Sequence of chain 1.W:
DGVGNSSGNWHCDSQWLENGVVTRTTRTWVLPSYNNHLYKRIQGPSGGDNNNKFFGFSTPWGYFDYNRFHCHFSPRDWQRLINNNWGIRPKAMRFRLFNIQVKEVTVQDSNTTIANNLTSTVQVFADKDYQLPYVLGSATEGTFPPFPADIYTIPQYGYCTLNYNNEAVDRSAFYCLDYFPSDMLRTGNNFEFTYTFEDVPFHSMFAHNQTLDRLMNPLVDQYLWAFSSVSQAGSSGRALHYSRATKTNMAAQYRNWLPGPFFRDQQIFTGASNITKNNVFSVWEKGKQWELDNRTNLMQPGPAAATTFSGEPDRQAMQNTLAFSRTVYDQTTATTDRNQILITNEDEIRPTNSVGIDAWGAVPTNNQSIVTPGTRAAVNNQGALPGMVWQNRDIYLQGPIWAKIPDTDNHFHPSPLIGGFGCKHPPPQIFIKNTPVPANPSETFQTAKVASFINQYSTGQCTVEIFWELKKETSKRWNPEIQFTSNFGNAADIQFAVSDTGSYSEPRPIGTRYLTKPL

Binding-site contacts:
Ligand atom C6 contacts residue SER431 of chain 1.H at 3.8 Å.
Ligand atom N7 contacts residue SER431 of chain 1.H at 3.8 Å.
Ligand atom C5' contacts residue HIS427 of chain 1.W at 4.0 Å.
Ligand atom C2 contacts residue GLY438 of chain 1.H at 3.9 Å.
Ligand atom C2' contacts residue PRO430 of chain 1.H at 3.5 Å (hydrophobic).
Ligand atom O2P contacts residue ASP425 of chain 1.W at 3.2 Å (salt-bridge).
Ligand atom C5 contacts residue PRO217 of chain 1.H at 3.8 Å (hydrophobic).
Ligand atom N6 contacts residue PRO432 of chain 1.H at 4.0 Å.
Ligand atom N6 contacts residue PRO430 of chain 1.H at 4.1 Å.
Ligand atom C2' contacts residue HIS429 of chain 1.H at 3.7 Å.
Ligand atom N1 contacts residue GLY438 of chain 1.H at 3.7 Å.
Ligand atom C2 contacts residue PRO217 of chain 1.H at 3.8 Å (hydrophobic).
Ligand atom C5' contacts residue HIS429 of chain 1.H at 3.1 Å.
Ligand atom P contacts residue ASP425 of chain 1.W at 3.7 Å.
Ligand atom N1 contacts residue PRO430 of chain 1.H at 3.5 Å (h-bond).
Ligand atom C8 contacts residue ASP425 of chain 1.W at 4.1 Å.
Ligand atom N6 contacts residue SER431 of chain 1.H at 3.3 Å.
Ligand atom N6 contacts residue GLY436 of chain 1.H at 3.8 Å.
Ligand atom O2P contacts residue ASN426 of chain 1.W at 3.3 Å.
Ligand atom C3' contacts residue HIS429 of chain 1.H at 3.7 Å.
Ligand atom N3 contacts residue PRO430 of chain 1.H at 4.1 Å.
Ligand atom C5 contacts residue SER431 of chain 1.H at 4.0 Å.
Ligand atom N9 contacts residue ASN426 of chain 1.W at 4.1 Å.
Ligand atom C8 contacts residue ASN426 of chain 1.W at 3.0 Å.
Ligand atom O4' contacts residue HIS429 of chain 1.H at 4.0 Å.
Ligand atom O4' contacts residue ASN426 of chain 1.W at 4.0 Å.
Ligand atom N7 contacts residue ASN426 of chain 1.W at 3.5 Å (h-bond).
Ligand atom O5' contacts residue HIS429 of chain 1.H at 4.2 Å.
Ligand atom N6 contacts residue ASN408 of chain 1.H at 3.9 Å.
Ligand atom C4 contacts residue PRO217 of chain 1.H at 3.8 Å (hydrophobic).
Ligand atom N3 contacts residue PRO217 of chain 1.H at 3.9 Å.
Ligand atom C4' contacts residue HIS429 of chain 1.H at 3.9 Å.
Ligand atom C6 contacts residue PRO217 of chain 1.H at 4.0 Å (hydrophobic).
Ligand atom N6 contacts residue GLY438 of chain 1.H at 4.2 Å.
Ligand atom O2P contacts residue HIS427 of chain 1.W at 3.1 Å.
Ligand atom N1 contacts residue PRO217 of chain 1.H at 4.1 Å.
Ligand atom N7 contacts residue ASN408 of chain 1.H at 3.5 Å (h-bond).
Ligand atom C2 contacts residue PRO430 of chain 1.H at 3.8 Å (hydrophobic).
Ligand atom N9 contacts residue PRO217 of chain 1.H at 4.2 Å.
Ligand atom C6 contacts residue PRO430 of chain 1.H at 3.7 Å (hydrophobic).

Sequence of chain 1.H:
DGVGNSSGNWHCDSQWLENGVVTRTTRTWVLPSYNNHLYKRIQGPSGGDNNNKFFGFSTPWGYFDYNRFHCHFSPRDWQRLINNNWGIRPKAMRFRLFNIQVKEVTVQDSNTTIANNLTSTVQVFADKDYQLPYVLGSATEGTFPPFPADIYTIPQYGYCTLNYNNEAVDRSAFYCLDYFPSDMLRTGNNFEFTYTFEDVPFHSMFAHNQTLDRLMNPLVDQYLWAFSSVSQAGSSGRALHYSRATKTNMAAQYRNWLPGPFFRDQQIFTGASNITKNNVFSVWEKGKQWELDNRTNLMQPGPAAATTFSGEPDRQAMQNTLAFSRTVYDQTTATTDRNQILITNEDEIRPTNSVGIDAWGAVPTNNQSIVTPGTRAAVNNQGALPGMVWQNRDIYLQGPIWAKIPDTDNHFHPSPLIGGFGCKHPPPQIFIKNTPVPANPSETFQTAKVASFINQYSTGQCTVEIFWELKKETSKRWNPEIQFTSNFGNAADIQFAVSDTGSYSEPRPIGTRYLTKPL

This protein binds this small molecule.
Small molecule (SMILES): Nc1ncnc2c1ncn2[C@H]1C[C@H](O)[C@@H](COP(=O)(O)O)O1